Binding-site contacts:
Ligand atom O5 contacts residue THR736 of chain 1.A at 3.8 Å.
Ligand atom O6 contacts residue THR754 of chain 1.A at 2.1 Å (h-bond).
Ligand atom C5 contacts residue THR754 of chain 1.A at 4.4 Å.
Ligand atom C1 contacts residue THR736 of chain 1.A at 2.9 Å.
Ligand atom C5 contacts residue ASN734 of chain 1.A at 3.9 Å.
Ligand atom C2 contacts residue ASN734 of chain 1.A at 3.7 Å.
Ligand atom O5 contacts residue ASN734 of chain 1.A at 3.0 Å (h-bond).
Ligand atom C2 contacts residue THR736 of chain 1.A at 3.7 Å.
Ligand atom C6 contacts residue LEU755 of chain 1.A at 4.5 Å (hydrophobic).
Ligand atom C7 contacts residue THR736 of chain 1.A at 4.1 Å.
Ligand atom O6 contacts residue LEU755 of chain 1.A at 4.5 Å.
Ligand atom N2 contacts residue THR736 of chain 1.A at 3.7 Å.
Ligand atom C7 contacts residue ASN734 of chain 1.A at 3.9 Å.
Ligand atom C6 contacts residue THR754 of chain 1.A at 3.4 Å.
Ligand atom N2 contacts residue ASN734 of chain 1.A at 4.0 Å.
Ligand atom O6 contacts residue ASN734 of chain 1.A at 4.2 Å.
Ligand atom O7 contacts residue ASN734 of chain 1.A at 3.4 Å (h-bond).
Ligand atom C1 contacts residue ASN734 of chain 1.A at 2.4 Å.
Ligand atom O7 contacts residue THR736 of chain 1.A at 4.4 Å.
Ligand atom O5 contacts residue THR754 of chain 1.A at 4.1 Å.

This small molecule binds to this protein.
Small molecule (SMILES): CC(=O)N[C@@H]1[C@@H](O)[C@H](O)[C@@H](CO)O[C@H]1O

Sequence of chain 1.A:
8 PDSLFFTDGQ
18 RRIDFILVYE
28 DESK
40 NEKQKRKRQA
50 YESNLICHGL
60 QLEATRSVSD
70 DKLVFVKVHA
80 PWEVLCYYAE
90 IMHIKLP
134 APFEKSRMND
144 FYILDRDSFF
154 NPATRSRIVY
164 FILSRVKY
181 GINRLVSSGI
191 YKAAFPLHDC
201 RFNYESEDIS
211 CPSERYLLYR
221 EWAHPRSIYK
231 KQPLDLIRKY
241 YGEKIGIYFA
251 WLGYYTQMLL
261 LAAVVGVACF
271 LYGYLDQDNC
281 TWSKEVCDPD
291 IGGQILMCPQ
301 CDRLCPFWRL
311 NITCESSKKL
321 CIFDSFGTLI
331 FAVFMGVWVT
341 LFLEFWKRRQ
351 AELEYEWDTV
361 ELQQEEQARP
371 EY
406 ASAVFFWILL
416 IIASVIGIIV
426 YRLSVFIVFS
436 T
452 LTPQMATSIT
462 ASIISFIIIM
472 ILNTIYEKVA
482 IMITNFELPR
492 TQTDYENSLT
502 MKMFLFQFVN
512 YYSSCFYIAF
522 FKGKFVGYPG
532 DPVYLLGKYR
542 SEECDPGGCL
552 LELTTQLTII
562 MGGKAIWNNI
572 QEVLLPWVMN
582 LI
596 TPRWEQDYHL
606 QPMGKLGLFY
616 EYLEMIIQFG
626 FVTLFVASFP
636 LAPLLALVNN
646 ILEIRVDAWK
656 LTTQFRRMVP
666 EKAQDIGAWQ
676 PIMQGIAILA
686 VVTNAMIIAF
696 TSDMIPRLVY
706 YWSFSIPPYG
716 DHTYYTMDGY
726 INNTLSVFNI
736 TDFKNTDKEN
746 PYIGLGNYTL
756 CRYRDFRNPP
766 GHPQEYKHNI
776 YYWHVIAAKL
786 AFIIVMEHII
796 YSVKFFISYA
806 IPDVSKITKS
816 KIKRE